Binding-site contacts:
Ligand atom OAB contacts residue PHE148 of chain 1.A at 3.7 Å.
Ligand atom CAE contacts residue ARG152 of chain 1.A at 4.3 Å.
Ligand atom OAA contacts residue CYS151 of chain 1.A at 4.0 Å.
Ligand atom CAK contacts residue PHE148 of chain 1.A at 4.3 Å (hydrophobic).
Ligand atom CAK contacts residue ARG152 of chain 1.A at 3.9 Å.
Ligand atom CAF contacts residue ARG152 of chain 1.A at 4.0 Å.
Ligand atom CAL contacts residue ARG152 of chain 1.A at 4.3 Å.
Ligand atom OAB contacts residue CYS151 of chain 1.A at 2.5 Å (h-bond).
Ligand atom OAA contacts residue LYS183 of chain 1.A at 3.4 Å.
Ligand atom CAJ contacts residue LYS183 of chain 1.A at 3.8 Å.
Ligand atom CAI contacts residue ARG152 of chain 1.A at 3.8 Å.
Ligand atom CAM contacts residue ARG152 of chain 1.A at 4.0 Å.
Ligand atom CAJ contacts residue ARG152 of chain 1.A at 4.3 Å.
Ligand atom OAB contacts residue ARG152 of chain 1.A at 4.3 Å.
Ligand atom CAJ contacts residue CYS151 of chain 1.A at 3.4 Å (hydrophobic).
Ligand atom CAF contacts residue CYS151 of chain 1.A at 2.2 Å (hydrophobic).
Ligand atom OAC contacts residue ARG152 of chain 1.A at 3.9 Å.
Ligand atom CAL contacts residue CYS151 of chain 1.A at 3.8 Å (hydrophobic).
Ligand atom CAM contacts residue CYS151 of chain 1.A at 3.3 Å (hydrophobic).
Ligand atom CAK contacts residue CYS151 of chain 1.A at 2.0 Å (hydrophobic).
Ligand atom CAG contacts residue CYS151 of chain 1.A at 1.0 Å (hydrophobic).
Ligand atom CAG contacts residue ARG152 of chain 1.A at 3.7 Å.
Ligand atom OAA contacts residue ASP187 of chain 1.A at 3.6 Å (salt-bridge).
Ligand atom CAF contacts residue LYS183 of chain 1.A at 3.8 Å.

The small molecule below binds the protein below.
Small molecule (SMILES): O=C1C=CC(=O)c2c(O)cccc21

Sequence of chain 1.A:
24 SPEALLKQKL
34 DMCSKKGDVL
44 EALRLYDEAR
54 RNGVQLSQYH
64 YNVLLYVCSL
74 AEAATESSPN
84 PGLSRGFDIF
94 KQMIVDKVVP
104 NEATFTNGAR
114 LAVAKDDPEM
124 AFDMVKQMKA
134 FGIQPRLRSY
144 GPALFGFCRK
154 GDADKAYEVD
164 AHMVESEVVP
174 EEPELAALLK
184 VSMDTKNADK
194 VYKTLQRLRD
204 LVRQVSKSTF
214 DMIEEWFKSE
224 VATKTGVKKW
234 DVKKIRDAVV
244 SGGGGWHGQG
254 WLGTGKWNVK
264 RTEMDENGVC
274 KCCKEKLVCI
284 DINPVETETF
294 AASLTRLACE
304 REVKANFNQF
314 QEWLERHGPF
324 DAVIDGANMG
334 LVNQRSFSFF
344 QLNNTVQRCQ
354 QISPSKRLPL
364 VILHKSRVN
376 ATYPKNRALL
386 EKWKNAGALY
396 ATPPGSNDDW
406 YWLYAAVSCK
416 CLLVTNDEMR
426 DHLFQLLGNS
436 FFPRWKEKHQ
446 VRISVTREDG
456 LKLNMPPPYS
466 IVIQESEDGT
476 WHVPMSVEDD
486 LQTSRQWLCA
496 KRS